Sequence of chain 1.C:
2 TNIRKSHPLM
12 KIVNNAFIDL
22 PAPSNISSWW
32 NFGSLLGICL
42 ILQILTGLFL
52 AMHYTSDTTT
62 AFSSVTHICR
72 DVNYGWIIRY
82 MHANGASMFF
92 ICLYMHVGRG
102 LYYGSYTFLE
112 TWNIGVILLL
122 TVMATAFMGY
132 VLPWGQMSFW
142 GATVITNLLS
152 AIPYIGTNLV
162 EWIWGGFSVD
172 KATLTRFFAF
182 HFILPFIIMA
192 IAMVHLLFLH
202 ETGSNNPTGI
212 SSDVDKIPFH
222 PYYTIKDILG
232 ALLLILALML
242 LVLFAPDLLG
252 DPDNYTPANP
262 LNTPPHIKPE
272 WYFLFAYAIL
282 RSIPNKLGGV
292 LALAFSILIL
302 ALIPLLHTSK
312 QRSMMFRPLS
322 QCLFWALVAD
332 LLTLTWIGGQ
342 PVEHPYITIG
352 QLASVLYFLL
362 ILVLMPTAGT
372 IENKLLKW

The protein below binds the small molecule below.
Small molecule (SMILES): COc1ccc2c(=O)c(C)c(-c3cncc(-c4ccc(OC(F)(F)F)cc4)c3)[nH]c2c1

Binding-site contacts:
Ligand atom C2 contacts residue HEM1 of chain 1.O at 3.5 Å.
Ligand atom C9 contacts residue LEU197 of chain 1.C at 3.5 Å (hydrophobic).
Ligand atom C13 contacts residue GLY38 of chain 1.C at 4.0 Å.
Ligand atom F2 contacts residue ILE229 of chain 1.C at 3.1 Å.
Ligand atom C2 contacts residue PHE220 of chain 1.C at 3.4 Å (hydrophobic).
Ligand atom O contacts residue HIS201 of chain 1.C at 3.2 Å (h-bond).
Ligand atom N contacts residue SER35 of chain 1.C at 3.1 Å (h-bond).
Ligand atom C11 contacts residue HEM1 of chain 1.O at 3.9 Å.
Ligand atom C contacts residue LEU21 of chain 1.C at 3.9 Å (hydrophobic).
Ligand atom N1 contacts residue SER35 of chain 1.C at 3.6 Å.
Ligand atom C13 contacts residue SER35 of chain 1.C at 3.4 Å.
Ligand atom O1 contacts residue HEM1 of chain 1.O at 3.7 Å.
Ligand atom C4 contacts residue SER35 of chain 1.C at 3.8 Å.
Ligand atom C7 contacts residue PHE18 of chain 1.C at 3.9 Å (hydrophobic).
Ligand atom C12 contacts residue SER35 of chain 1.C at 3.9 Å.
Ligand atom C8 contacts residue PHE18 of chain 1.C at 3.9 Å (hydrophobic).
Ligand atom C3 contacts residue SER35 of chain 1.C at 3.6 Å.
Ligand atom C15 contacts residue PHE18 of chain 1.C at 3.8 Å (hydrophobic).
Ligand atom O contacts residue LEU197 of chain 1.C at 3.6 Å.
Ligand atom C4 contacts residue HEM1 of chain 1.O at 3.7 Å.
Ligand atom C contacts residue HIS201 of chain 1.C at 3.7 Å.
Ligand atom C1 contacts residue LEU21 of chain 1.C at 3.7 Å (hydrophobic).
Ligand atom C7 contacts residue HEM1 of chain 1.O at 3.7 Å.
Ligand atom C8 contacts residue HEM1 of chain 1.O at 4.0 Å.
Ligand atom O1 contacts residue PHE220 of chain 1.C at 3.4 Å.
Ligand atom C6 contacts residue LEU197 of chain 1.C at 3.8 Å (hydrophobic).
Ligand atom O contacts residue ALA17 of chain 1.C at 3.9 Å.
Ligand atom N contacts residue HEM1 of chain 1.O at 3.5 Å.
Ligand atom C14 contacts residue SER35 of chain 1.C at 3.8 Å.
Ligand atom C1 contacts residue HEM1 of chain 1.O at 3.9 Å.
Ligand atom C1 contacts residue PHE220 of chain 1.C at 4.0 Å (hydrophobic).
Ligand atom C11 contacts residue SER205 of chain 1.C at 3.2 Å.
Ligand atom F1 contacts residue ILE39 of chain 1.C at 3.4 Å.
Ligand atom N1 contacts residue GLY38 of chain 1.C at 3.4 Å.
Ligand atom F2 contacts residue ASP228 of chain 1.C at 4.0 Å.
Ligand atom C10 contacts residue SER35 of chain 1.C at 3.8 Å.
Ligand atom F1 contacts residue ALA232 of chain 1.C at 3.2 Å.
Ligand atom C15 contacts residue SER35 of chain 1.C at 3.6 Å.
Ligand atom C3 contacts residue PHE220 of chain 1.C at 3.7 Å (hydrophobic).
Ligand atom C3 contacts residue HEM1 of chain 1.O at 3.5 Å.